Binding-site contacts:
Ligand atom C8 contacts residue GLU204 of chain 1.C at 4.1 Å.
Ligand atom O6 contacts residue ASN167 of chain 1.C at 4.5 Å.
Ligand atom C1 contacts residue ASN205 of chain 1.C at 1.5 Å.
Ligand atom O6 contacts residue ASN205 of chain 1.C at 4.5 Å.
Ligand atom O7 contacts residue THR203 of chain 1.C at 4.2 Å.
Ligand atom O7 contacts residue ASN205 of chain 1.C at 3.3 Å (h-bond).
Ligand atom C7 contacts residue ASN205 of chain 1.C at 3.5 Å.
Ligand atom C5 contacts residue ASN205 of chain 1.C at 3.5 Å.
Ligand atom N2 contacts residue ASN205 of chain 1.C at 3.2 Å (h-bond).
Ligand atom C2 contacts residue ASN205 of chain 1.C at 2.6 Å.
Ligand atom C8 contacts residue THR203 of chain 1.C at 3.6 Å.
Ligand atom C3 contacts residue ASN205 of chain 1.C at 3.9 Å.
Ligand atom O5 contacts residue ASN205 of chain 1.C at 2.2 Å (h-bond).
Ligand atom C4 contacts residue ASN205 of chain 1.C at 4.2 Å.

This protein binds this small molecule.
Small molecule (SMILES): CC(=O)N[C@@H]1[C@@H](O)[C@H](O)[C@@H](CO)O[C@H]1O

Sequence of chain 1.C:
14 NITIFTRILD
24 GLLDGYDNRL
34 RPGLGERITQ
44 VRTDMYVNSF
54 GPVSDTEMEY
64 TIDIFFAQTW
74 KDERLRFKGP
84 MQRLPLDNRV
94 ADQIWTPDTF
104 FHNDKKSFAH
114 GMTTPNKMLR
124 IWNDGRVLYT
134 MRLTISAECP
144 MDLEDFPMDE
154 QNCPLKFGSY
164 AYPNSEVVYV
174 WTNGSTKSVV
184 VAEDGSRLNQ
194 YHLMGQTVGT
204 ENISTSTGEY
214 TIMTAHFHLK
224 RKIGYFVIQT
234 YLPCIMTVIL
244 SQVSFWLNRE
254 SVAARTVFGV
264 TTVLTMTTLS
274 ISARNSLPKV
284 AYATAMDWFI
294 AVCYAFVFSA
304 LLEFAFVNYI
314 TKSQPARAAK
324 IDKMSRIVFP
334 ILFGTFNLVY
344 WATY